Binding-site contacts:
Ligand atom C24 contacts residue SER27 of chain 1.J at 3.7 Å.
Ligand atom C22 contacts residue THR21 of chain 1.J at 3.5 Å.
Ligand atom C23 contacts residue ASP124 of chain 1.K at 3.5 Å.
Ligand atom C37 contacts residue LEU91 of chain 1.K at 3.4 Å (hydrophobic).
Ligand atom C10 contacts residue LYS33 of chain 1.J at 3.5 Å.
Ligand atom C17 contacts residue VAL31 of chain 1.J at 3.5 Å (hydrophobic).
Ligand atom O30 contacts residue GLN22 of chain 1.J at 3.1 Å (h-bond).
Ligand atom O01 contacts residue THR48 of chain 1.J at 3.7 Å.
Ligand atom O30 contacts residue SER27 of chain 1.J at 3.0 Å (h-bond).
Ligand atom C15 contacts residue ALA49 of chain 1.J at 3.6 Å (hydrophobic).
Ligand atom C16 contacts residue VAL31 of chain 1.J at 3.5 Å (hydrophobic).
Ligand atom C19 contacts residue THR21 of chain 1.J at 3.5 Å.
Ligand atom C32 contacts residue ASP124 of chain 1.K at 3.7 Å.
Ligand atom C28 contacts residue TRP129 of chain 1.K at 3.5 Å (hydrophobic).
Ligand atom C04 contacts residue THR21 of chain 1.J at 3.6 Å.
Ligand atom C27 contacts residue ASN130 of chain 1.K at 3.6 Å.
Ligand atom C36 contacts residue ALA126 of chain 1.K at 3.5 Å (hydrophobic).
Ligand atom C15 contacts residue VAL31 of chain 1.J at 3.3 Å (hydrophobic).
Ligand atom C07 contacts residue THR1 of chain 1.J at 3.2 Å.
Ligand atom O18 contacts residue SER20 of chain 1.J at 3.4 Å.
Ligand atom O01 contacts residue ALA49 of chain 1.J at 3.1 Å (h-bond).
Ligand atom C02 contacts residue THR21 of chain 1.J at 3.5 Å.
Ligand atom N06 contacts residue GLY47 of chain 1.J at 2.8 Å (h-bond).
Ligand atom C13 contacts residue VAL31 of chain 1.J at 3.6 Å (hydrophobic).
Ligand atom C28 contacts residue GLY128 of chain 1.K at 3.5 Å.
Ligand atom C14 contacts residue ALA49 of chain 1.J at 3.5 Å (hydrophobic).
Ligand atom C14 contacts residue VAL31 of chain 1.J at 3.5 Å (hydrophobic).
Ligand atom C14 contacts residue SER20 of chain 1.J at 3.7 Å.
Ligand atom C27 contacts residue SER122 of chain 1.K at 3.6 Å.
Ligand atom C29 contacts residue ASP124 of chain 1.K at 3.7 Å.
Ligand atom C10 contacts residue ILE45 of chain 1.J at 3.2 Å (hydrophobic).
Ligand atom C09 contacts residue ILE45 of chain 1.J at 3.6 Å (hydrophobic).
Ligand atom O18 contacts residue THR21 of chain 1.J at 2.9 Å (h-bond).
Ligand atom C05 contacts residue GLY47 of chain 1.J at 3.6 Å.
Ligand atom N31 contacts residue ASP124 of chain 1.K at 2.8 Å (salt-bridge).
Ligand atom N03 contacts residue THR21 of chain 1.J at 2.7 Å (h-bond).
Ligand atom C12 contacts residue VAL31 of chain 1.J at 3.5 Å (hydrophobic).
Ligand atom C04 contacts residue GLY47 of chain 1.J at 3.5 Å.
Ligand atom C38 contacts residue MET95 of chain 1.K at 3.6 Å (hydrophobic).
Ligand atom C15 contacts residue SER20 of chain 1.J at 3.7 Å.

The small molecule below binds the protein below.
Small molecule (SMILES): COC[C@H](NC(=O)[C@H](CC(=O)n1cccc1)NC(=O)CCc1ccccc1)C(=O)NCc1cccc2ccccc12

Sequence of chain 1.K:
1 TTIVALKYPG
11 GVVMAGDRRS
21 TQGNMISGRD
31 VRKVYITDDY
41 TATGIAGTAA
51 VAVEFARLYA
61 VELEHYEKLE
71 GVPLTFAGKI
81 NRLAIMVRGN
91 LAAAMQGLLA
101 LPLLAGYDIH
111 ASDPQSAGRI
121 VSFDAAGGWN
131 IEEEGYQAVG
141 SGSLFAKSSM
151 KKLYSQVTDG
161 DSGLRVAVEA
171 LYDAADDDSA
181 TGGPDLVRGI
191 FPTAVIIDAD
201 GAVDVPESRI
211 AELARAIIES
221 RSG

Sequence of chain 1.J:
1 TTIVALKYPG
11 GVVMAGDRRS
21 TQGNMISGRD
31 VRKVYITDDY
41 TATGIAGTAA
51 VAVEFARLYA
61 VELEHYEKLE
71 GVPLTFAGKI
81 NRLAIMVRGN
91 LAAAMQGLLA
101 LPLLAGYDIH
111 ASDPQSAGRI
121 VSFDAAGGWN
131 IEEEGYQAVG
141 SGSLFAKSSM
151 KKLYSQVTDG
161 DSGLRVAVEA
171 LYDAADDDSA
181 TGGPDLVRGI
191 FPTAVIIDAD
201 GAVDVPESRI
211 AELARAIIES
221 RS